Sequence of chain 1.B:
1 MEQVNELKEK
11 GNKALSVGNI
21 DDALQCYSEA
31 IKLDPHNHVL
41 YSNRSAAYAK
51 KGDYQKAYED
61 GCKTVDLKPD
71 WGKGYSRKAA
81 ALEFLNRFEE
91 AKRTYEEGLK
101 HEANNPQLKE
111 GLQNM

Binding-site contacts:
Ligand atom CG2 contacts residue ASN12 of chain 1.B at 3.5 Å.
Ligand atom CG2 contacts residue ARG77 of chain 1.B at 3.9 Å.
Ligand atom CB contacts residue ARG77 of chain 1.B at 3.8 Å.
Ligand atom OE1 contacts residue SER76 of chain 1.B at 3.3 Å.
Ligand atom CG contacts residue ALA80 of chain 1.B at 3.5 Å (hydrophobic).
Ligand atom O contacts residue PHE84 of chain 1.B at 3.6 Å.
Ligand atom CB contacts residue GLU83 of chain 1.B at 3.6 Å.
Ligand atom CG1 contacts residue LEU15 of chain 1.B at 3.5 Å (hydrophobic).
Ligand atom C contacts residue ASN43 of chain 1.B at 3.7 Å.
Ligand atom OD1 contacts residue LYS73 of chain 1.B at 3.2 Å (salt-bridge).
Ligand atom CD contacts residue GLU83 of chain 1.B at 3.8 Å.
Ligand atom OD2 contacts residue LYS73 of chain 1.B at 2.8 Å (salt-bridge).
Ligand atom OD2 contacts residue TRP71 of chain 1.B at 3.9 Å.
Ligand atom O contacts residue LYS73 of chain 1.B at 2.8 Å (salt-bridge).
Ligand atom O contacts residue ASN43 of chain 1.B at 2.8 Å (h-bond).
Ligand atom CB contacts residue ASN12 of chain 1.B at 3.9 Å.
Ligand atom OE2 contacts residue GLN107 of chain 1.B at 2.8 Å.
Ligand atom C contacts residue ARG77 of chain 1.B at 3.6 Å.
Ligand atom CG1 contacts residue ASN43 of chain 1.B at 3.8 Å.
Ligand atom CA contacts residue ASN43 of chain 1.B at 3.5 Å.
Ligand atom OE1 contacts residue LYS73 of chain 1.B at 3.5 Å.
Ligand atom O contacts residue ASN12 of chain 1.B at 2.9 Å (h-bond).
Ligand atom CG contacts residue PHE84 of chain 1.B at 3.8 Å (hydrophobic).
Ligand atom CA contacts residue ARG77 of chain 1.B at 3.7 Å.
Ligand atom CD contacts residue PHE84 of chain 1.B at 3.8 Å (hydrophobic).
Ligand atom CB contacts residue ASN43 of chain 1.B at 3.3 Å.
Ligand atom C contacts residue ASN12 of chain 1.B at 3.7 Å.
Ligand atom CG contacts residue LYS73 of chain 1.B at 3.3 Å.
Ligand atom N contacts residue ARG77 of chain 1.B at 3.4 Å (salt-bridge).
Ligand atom OXT contacts residue LYS8 of chain 1.B at 2.8 Å (salt-bridge).
Ligand atom C contacts residue ASN43 of chain 1.B at 3.8 Å.
Ligand atom N contacts residue ASN43 of chain 1.B at 2.9 Å (h-bond).
Ligand atom O contacts residue LYS8 of chain 1.B at 3.5 Å (salt-bridge).
Ligand atom CD1 contacts residue LYS50 of chain 1.B at 3.8 Å.
Ligand atom CG1 contacts residue TYR27 of chain 1.B at 3.8 Å (hydrophobic).
Ligand atom CG contacts residue GLU83 of chain 1.B at 3.7 Å.
Ligand atom O contacts residue ARG77 of chain 1.B at 2.8 Å (salt-bridge).
Ligand atom C contacts residue LYS8 of chain 1.B at 3.5 Å.
Ligand atom CG2 contacts residue ALA46 of chain 1.B at 3.8 Å (hydrophobic).
Ligand atom CD1 contacts residue ALA49 of chain 1.B at 3.7 Å (hydrophobic).

A protein and the small-molecule ligand that binds it are described below.
Small molecule (SMILES): CC[C@H](C)[C@H](NC(=O)[C@@H](NC(=O)[C@@H]1CCCN1C(=O)CN)[C@@H](C)O)C(=O)N[C@@H](CCC(=O)O)C(=O)N[C@@H](CCC(=O)O)C(=O)N[C@H](C(=O)N[C@@H](CC(=O)O)C(=O)O)C(C)C